Binding-site contacts:
Ligand atom C3' contacts residue LEU163 of chain 1.D at 3.4 Å (hydrophobic).
Ligand atom O3C contacts residue GLY273 of chain 1.D at 2.7 Å (h-bond).
Ligand atom O2C contacts residue PHE338 of chain 1.D at 3.4 Å (h-bond).
Ligand atom O1A contacts residue PHE265 of chain 1.D at 3.3 Å.
Ligand atom O3C contacts residue PHE272 of chain 1.D at 3.6 Å.
Ligand atom O3' contacts residue PHE162 of chain 1.D at 2.4 Å (h-bond).
Ligand atom O2 contacts residue SER269 of chain 1.D at 2.7 Å (h-bond).
Ligand atom O4' contacts residue PHE162 of chain 1.D at 3.2 Å (h-bond).
Ligand atom O3A contacts residue LYS339 of chain 1.D at 3.4 Å.
Ligand atom O6' contacts residue CYS276 of chain 1.D at 2.2 Å (h-bond).
Ligand atom O1A contacts residue PHE277 of chain 1.D at 3.5 Å.
Ligand atom O4' contacts residue GLU161 of chain 1.D at 3.4 Å (salt-bridge).
Ligand atom O4' contacts residue LEU163 of chain 1.D at 3.0 Å (h-bond).
Ligand atom O6' contacts residue ASN224 of chain 1.D at 3.1 Å (h-bond).
Ligand atom C4' contacts residue LEU163 of chain 1.D at 3.5 Å (hydrophobic).
Ligand atom O6' contacts residue THR131 of chain 1.D at 3.6 Å.
Ligand atom C6' contacts residue CYS276 of chain 1.D at 2.9 Å (hydrophobic).
Ligand atom C5' contacts residue LEU163 of chain 1.D at 3.5 Å (hydrophobic).
Ligand atom O1B contacts residue GLU165 of chain 1.D at 3.1 Å (salt-bridge).
Ligand atom C3' contacts residue PHE162 of chain 1.D at 3.2 Å (hydrophobic).
Ligand atom N3 contacts residue LYS267 of chain 1.D at 2.8 Å (salt-bridge).
Ligand atom C6 contacts residue ILE231 of chain 1.D at 3.4 Å (hydrophobic).
Ligand atom O4 contacts residue LYS267 of chain 1.D at 2.9 Å (salt-bridge).
Ligand atom C2' contacts residue ARG260 of chain 1.C at 3.5 Å.
Ligand atom C6' contacts residue THR131 of chain 1.D at 3.3 Å.
Ligand atom O2A contacts residue LYS339 of chain 1.D at 3.2 Å (salt-bridge).
Ligand atom O4C contacts residue ILE231 of chain 1.D at 3.5 Å.
Ligand atom O2' contacts residue ARG260 of chain 1.C at 2.1 Å (salt-bridge).
Ligand atom O4 contacts residue LEU266 of chain 1.D at 3.6 Å (h-bond).
Ligand atom O2C contacts residue ARG442 of chain 1.D at 3.0 Å (salt-bridge).
Ligand atom C4 contacts residue LYS267 of chain 1.D at 3.5 Å.
Ligand atom O4' contacts residue LYS220 of chain 1.D at 3.4 Å (salt-bridge).
Ligand atom O3C contacts residue PHE338 of chain 1.D at 3.0 Å (h-bond).
Ligand atom O3B contacts residue ALA164 of chain 1.D at 3.2 Å.
Ligand atom O6' contacts residue LYS220 of chain 1.D at 3.5 Å (salt-bridge).
Ligand atom O1B contacts residue PHE338 of chain 1.D at 3.6 Å.
Ligand atom C5C contacts residue PHE277 of chain 1.D at 3.4 Å (hydrophobic).
Ligand atom O2 contacts residue ILE231 of chain 1.D at 3.4 Å.
Ligand atom O3' contacts residue ARG260 of chain 1.C at 3.1 Å (salt-bridge).
Ligand atom O4 contacts residue PHE265 of chain 1.D at 3.3 Å.

A protein and the small-molecule ligand that binds it are described below.
Small molecule (SMILES): O=c1ccn([C@@H]2O[C@H](CO[P](=O)(O)O[P](=O)(O)O[C@H]3O[C@H](CO)[C@@H](O)[C@H](O)[C@H]3O)[C@@H](O)[C@H]2O)c(=O)[nH]1

Sequence of chain 1.C:
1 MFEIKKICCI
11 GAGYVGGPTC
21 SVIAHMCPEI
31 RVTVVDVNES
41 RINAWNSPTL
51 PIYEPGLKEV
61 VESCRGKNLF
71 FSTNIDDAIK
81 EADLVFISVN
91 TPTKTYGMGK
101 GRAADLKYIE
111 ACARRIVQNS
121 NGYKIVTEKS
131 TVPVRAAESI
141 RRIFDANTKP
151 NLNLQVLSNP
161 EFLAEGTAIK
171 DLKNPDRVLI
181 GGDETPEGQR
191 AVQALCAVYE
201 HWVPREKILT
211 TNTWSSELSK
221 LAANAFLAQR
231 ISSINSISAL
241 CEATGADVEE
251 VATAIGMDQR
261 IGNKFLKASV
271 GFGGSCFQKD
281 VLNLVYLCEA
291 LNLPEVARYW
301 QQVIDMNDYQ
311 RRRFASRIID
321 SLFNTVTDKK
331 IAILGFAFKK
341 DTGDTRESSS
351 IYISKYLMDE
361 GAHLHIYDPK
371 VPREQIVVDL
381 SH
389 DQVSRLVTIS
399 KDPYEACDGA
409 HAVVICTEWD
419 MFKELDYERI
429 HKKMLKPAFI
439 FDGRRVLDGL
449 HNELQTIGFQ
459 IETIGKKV

Sequence of chain 1.D:
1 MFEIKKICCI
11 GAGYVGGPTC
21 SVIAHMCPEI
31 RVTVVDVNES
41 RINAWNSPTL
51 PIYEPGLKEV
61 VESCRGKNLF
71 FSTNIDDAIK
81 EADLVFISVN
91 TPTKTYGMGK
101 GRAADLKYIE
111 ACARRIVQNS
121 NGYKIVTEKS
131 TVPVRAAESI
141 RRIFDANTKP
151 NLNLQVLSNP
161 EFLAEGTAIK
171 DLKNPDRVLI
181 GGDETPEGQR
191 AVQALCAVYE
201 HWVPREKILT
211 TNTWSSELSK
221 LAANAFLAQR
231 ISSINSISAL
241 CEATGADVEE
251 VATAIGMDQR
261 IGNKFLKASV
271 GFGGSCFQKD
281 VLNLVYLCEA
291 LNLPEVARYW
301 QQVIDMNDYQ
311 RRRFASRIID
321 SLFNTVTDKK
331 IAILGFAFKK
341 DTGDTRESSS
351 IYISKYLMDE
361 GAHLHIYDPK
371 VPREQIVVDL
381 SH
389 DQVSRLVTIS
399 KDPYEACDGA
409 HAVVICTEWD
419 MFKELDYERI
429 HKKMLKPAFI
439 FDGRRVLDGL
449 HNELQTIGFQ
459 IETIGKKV